Sequence of chain 3.C:
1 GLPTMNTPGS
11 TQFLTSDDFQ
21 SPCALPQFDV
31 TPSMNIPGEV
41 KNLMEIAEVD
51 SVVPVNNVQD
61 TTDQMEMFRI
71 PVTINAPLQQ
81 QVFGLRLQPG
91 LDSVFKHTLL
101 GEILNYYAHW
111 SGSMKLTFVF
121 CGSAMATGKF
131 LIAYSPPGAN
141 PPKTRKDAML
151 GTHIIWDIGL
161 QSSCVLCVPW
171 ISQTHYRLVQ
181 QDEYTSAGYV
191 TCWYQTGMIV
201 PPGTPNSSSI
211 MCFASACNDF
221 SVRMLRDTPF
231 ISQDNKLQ

Binding-site contacts:
Ligand atom N3A contacts residue MET181 of chain 2.A at 3.3 Å.
Ligand atom C4 contacts residue TYR192 of chain 2.A at 3.5 Å (hydrophobic).
Ligand atom C2A contacts residue MET181 of chain 2.A at 3.7 Å (hydrophobic).
Ligand atom N2 contacts residue W711 of chain 2.F at 2.9 Å.
Ligand atom C4C contacts residue MET117 of chain 2.A at 3.9 Å (hydrophobic).
Ligand atom O1 contacts residue W711 of chain 2.F at 3.7 Å.
Ligand atom C3C contacts residue LEU216 of chain 2.A at 3.7 Å (hydrophobic).
Ligand atom C1C contacts residue THR97 of chain 2.A at 3.9 Å.
Ligand atom C5A contacts residue ILE144 of chain 2.A at 3.7 Å (hydrophobic).
Ligand atom C3C contacts residue TYR192 of chain 2.A at 4.0 Å (hydrophobic).
Ligand atom C6C contacts residue ILE186 of chain 2.A at 3.9 Å (hydrophobic).
Ligand atom C31 contacts residue LEU216 of chain 2.A at 3.4 Å (hydrophobic).
Ligand atom C4A contacts residue ILE170 of chain 2.A at 3.9 Å (hydrophobic).
Ligand atom O1 contacts residue THR97 of chain 2.A at 3.4 Å (h-bond).
Ligand atom N3A contacts residue ALA24 of chain 2.C at 3.8 Å.
Ligand atom C2A contacts residue TYR146 of chain 2.A at 3.7 Å (hydrophobic).
Ligand atom C3B contacts residue ILE219 of chain 2.A at 3.8 Å (hydrophobic).
Ligand atom C1C contacts residue PHE115 of chain 2.A at 3.9 Å (hydrophobic).
Ligand atom C4B contacts residue ILE183 of chain 2.A at 4.0 Å (hydrophobic).
Ligand atom N3A contacts residue TYR146 of chain 2.A at 4.0 Å.
Ligand atom C3 contacts residue W711 of chain 2.F at 3.2 Å.
Ligand atom C4B contacts residue TYR146 of chain 2.A at 3.7 Å (hydrophobic).
Ligand atom C5B contacts residue ILE183 of chain 2.A at 3.7 Å (hydrophobic).
Ligand atom C2C contacts residue THR97 of chain 2.A at 3.9 Å.
Ligand atom C5A contacts residue ILE170 of chain 2.A at 3.8 Å (hydrophobic).
Ligand atom C4A contacts residue ALA24 of chain 2.C at 4.0 Å (hydrophobic).
Ligand atom O1B contacts residue ILE95 of chain 2.A at 3.6 Å.
Ligand atom C1B contacts residue ILE183 of chain 2.A at 4.0 Å (hydrophobic).
Ligand atom C4A contacts residue MET181 of chain 2.A at 3.6 Å (hydrophobic).
Ligand atom C2C contacts residue LEU216 of chain 2.A at 3.7 Å (hydrophobic).
Ligand atom C4A contacts residue LEU14 of chain 3.C at 4.0 Å (hydrophobic).
Ligand atom C6B contacts residue TYR146 of chain 2.A at 3.8 Å (hydrophobic).
Ligand atom N2 contacts residue THR97 of chain 2.A at 3.7 Å.
Ligand atom C5B contacts residue TYR146 of chain 2.A at 3.4 Å (hydrophobic).
Ligand atom C31 contacts residue W711 of chain 2.F at 3.0 Å.
Ligand atom O1A contacts residue PHE121 of chain 2.A at 4.0 Å.
Ligand atom C31 contacts residue ASN214 of chain 2.A at 3.3 Å.
Ligand atom C2B contacts residue ILE219 of chain 2.A at 3.8 Å (hydrophobic).
Ligand atom C5A contacts residue PRO168 of chain 2.A at 4.0 Å (hydrophobic).
Ligand atom C6B contacts residue ILE183 of chain 2.A at 3.6 Å (hydrophobic).

Sequence of chain 2.C:
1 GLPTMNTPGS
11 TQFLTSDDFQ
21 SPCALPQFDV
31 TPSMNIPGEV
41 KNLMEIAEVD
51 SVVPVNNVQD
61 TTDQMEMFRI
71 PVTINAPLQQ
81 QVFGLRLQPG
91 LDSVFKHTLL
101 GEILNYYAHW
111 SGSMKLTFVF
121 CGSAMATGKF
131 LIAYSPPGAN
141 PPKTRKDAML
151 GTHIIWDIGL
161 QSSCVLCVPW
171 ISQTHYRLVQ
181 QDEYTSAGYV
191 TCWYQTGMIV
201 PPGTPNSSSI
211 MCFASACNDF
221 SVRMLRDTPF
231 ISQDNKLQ

Sequence of chain 2.A:
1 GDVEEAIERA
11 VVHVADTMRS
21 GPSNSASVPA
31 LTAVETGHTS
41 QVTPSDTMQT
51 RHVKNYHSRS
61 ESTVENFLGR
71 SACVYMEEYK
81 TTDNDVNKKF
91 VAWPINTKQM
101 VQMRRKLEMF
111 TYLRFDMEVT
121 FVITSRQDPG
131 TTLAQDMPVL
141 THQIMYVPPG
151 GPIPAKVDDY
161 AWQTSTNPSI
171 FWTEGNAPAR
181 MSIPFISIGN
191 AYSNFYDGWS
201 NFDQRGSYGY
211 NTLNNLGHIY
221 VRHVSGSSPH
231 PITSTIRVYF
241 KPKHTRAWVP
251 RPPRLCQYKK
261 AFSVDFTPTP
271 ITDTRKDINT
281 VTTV

The small molecule below binds the protein below.
Small molecule (SMILES): Cc1cc(CCCCCCCOc2ccc(C3=NCCO3)cc2)on1